Binding-site contacts:
Ligand atom C7 contacts residue ASN204 of chain 1.D at 3.3 Å.
Ligand atom C2 contacts residue ASN204 of chain 1.D at 2.4 Å.
Ligand atom C1 contacts residue ASN204 of chain 1.D at 1.4 Å.
Ligand atom C6 contacts residue GLY207 of chain 1.D at 4.5 Å.
Ligand atom C8 contacts residue GLU245 of chain 1.D at 3.6 Å.
Ligand atom O5 contacts residue ASN204 of chain 1.D at 2.4 Å (h-bond).
Ligand atom O7 contacts residue ASN204 of chain 1.D at 3.5 Å (h-bond).
Ligand atom C1 contacts residue THR206 of chain 1.D at 4.1 Å.
Ligand atom O5 contacts residue THR206 of chain 1.D at 4.2 Å.
Ligand atom C5 contacts residue GLY207 of chain 1.D at 4.3 Å.
Ligand atom C4 contacts residue ASN204 of chain 1.D at 4.2 Å.
Ligand atom C8 contacts residue SER244 of chain 1.D at 3.2 Å.
Ligand atom N2 contacts residue ASN204 of chain 1.D at 2.7 Å (h-bond).
Ligand atom C5 contacts residue ASN204 of chain 1.D at 3.7 Å.
Ligand atom C8 contacts residue ASN204 of chain 1.D at 4.3 Å.
Ligand atom C3 contacts residue ASN204 of chain 1.D at 3.7 Å.

The small molecule below binds the protein below.
Small molecule (SMILES): CC(=O)N[C@H]1[C@H](O[C@H]2[C@H](O)[C@@H](NC(C)=O)CO[C@@H]2CO)O[C@H](CO)[C@@H](O)[C@@H]1O

Sequence of chain 1.D:
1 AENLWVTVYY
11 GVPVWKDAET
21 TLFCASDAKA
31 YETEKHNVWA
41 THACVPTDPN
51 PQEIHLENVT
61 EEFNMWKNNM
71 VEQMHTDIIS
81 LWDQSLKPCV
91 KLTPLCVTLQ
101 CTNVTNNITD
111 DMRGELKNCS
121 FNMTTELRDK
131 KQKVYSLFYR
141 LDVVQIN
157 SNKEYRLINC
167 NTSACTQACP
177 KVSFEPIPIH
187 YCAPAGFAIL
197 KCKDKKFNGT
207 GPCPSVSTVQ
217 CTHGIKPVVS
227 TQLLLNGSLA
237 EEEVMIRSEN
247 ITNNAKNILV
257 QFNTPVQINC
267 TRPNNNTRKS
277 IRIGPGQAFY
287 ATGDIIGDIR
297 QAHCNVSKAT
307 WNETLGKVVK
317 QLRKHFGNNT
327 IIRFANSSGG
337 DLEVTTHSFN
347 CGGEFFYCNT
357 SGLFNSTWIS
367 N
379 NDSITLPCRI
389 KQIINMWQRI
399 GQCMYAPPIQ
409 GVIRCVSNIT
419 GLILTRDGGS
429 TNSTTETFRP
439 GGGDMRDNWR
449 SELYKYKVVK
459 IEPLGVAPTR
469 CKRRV